Sequence of chain 1.A:
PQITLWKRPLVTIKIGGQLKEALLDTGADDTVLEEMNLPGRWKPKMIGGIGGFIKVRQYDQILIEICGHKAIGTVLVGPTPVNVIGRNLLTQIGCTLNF

Sequence of chain 1.B:
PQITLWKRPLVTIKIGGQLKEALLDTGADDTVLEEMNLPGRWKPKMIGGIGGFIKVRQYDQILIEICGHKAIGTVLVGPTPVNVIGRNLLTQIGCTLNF

Binding-site contacts:
Ligand atom C47 contacts residue GLY49 of chain 1.B at 3.3 Å.
Ligand atom C02 contacts residue VAL32 of chain 1.A at 3.6 Å (hydrophobic).
Ligand atom C03 contacts residue ALA28 of chain 1.A at 3.4 Å (hydrophobic).
Ligand atom C02 contacts residue ASP30 of chain 1.A at 3.3 Å.
Ligand atom O22 contacts residue ASP29 of chain 1.B at 3.5 Å (salt-bridge).
Ligand atom C49 contacts residue PHE53 of chain 1.B at 3.3 Å (hydrophobic).
Ligand atom C31 contacts residue GLY49 of chain 1.B at 3.6 Å.
Ligand atom C51 contacts residue ILE47 of chain 1.A at 3.7 Å (hydrophobic).
Ligand atom C51 contacts residue ASP30 of chain 1.A at 3.3 Å.
Ligand atom O35 contacts residue PRO81 of chain 1.A at 3.5 Å.
Ligand atom O08 contacts residue GLY49 of chain 1.A at 3.4 Å.
Ligand atom O08 contacts residue ILE50 of chain 1.B at 3.4 Å.
Ligand atom C34 contacts residue GLY27 of chain 1.B at 3.2 Å.
Ligand atom C28 contacts residue ASP25 of chain 1.A at 3.1 Å.
Ligand atom C39 contacts residue VAL82 of chain 1.B at 3.7 Å (hydrophobic).
Ligand atom C13 contacts residue ASP25 of chain 1.A at 3.2 Å.
Ligand atom C31 contacts residue PRO81 of chain 1.A at 3.7 Å (hydrophobic).
Ligand atom C13 contacts residue ASP25 of chain 1.B at 3.3 Å.
Ligand atom C05 contacts residue GLY48 of chain 1.A at 3.1 Å.
Ligand atom C02 contacts residue ALA28 of chain 1.A at 3.5 Å (hydrophobic).
Ligand atom N16 contacts residue GLY27 of chain 1.B at 3.0 Å (h-bond).
Ligand atom O22 contacts residue ASP30 of chain 1.B at 3.3 Å (salt-bridge).
Ligand atom O14 contacts residue ASP25 of chain 1.A at 2.4 Å (salt-bridge).
Ligand atom C12 contacts residue ASP25 of chain 1.A at 3.1 Å.
Ligand atom C42 contacts residue GLY48 of chain 1.B at 3.3 Å.
Ligand atom O14 contacts residue ASP25 of chain 1.B at 2.6 Å (salt-bridge).
Ligand atom C28 contacts residue GLY27 of chain 1.B at 3.7 Å.
Ligand atom C25 contacts residue GLY48 of chain 1.B at 3.1 Å.
Ligand atom O27 contacts residue ASP29 of chain 1.B at 2.9 Å (salt-bridge).
Ligand atom C11 contacts residue GLY27 of chain 1.A at 3.5 Å.
Ligand atom O19 contacts residue ALA28 of chain 1.B at 3.4 Å.
Ligand atom O44 contacts residue PRO81 of chain 1.A at 3.6 Å.
Ligand atom C40 contacts residue VAL82 of chain 1.B at 3.7 Å (hydrophobic).
Ligand atom C26 contacts residue GLY27 of chain 1.B at 3.7 Å.
Ligand atom C36 contacts residue VAL84 of chain 1.B at 3.7 Å (hydrophobic).
Ligand atom O09 contacts residue ILE50 of chain 1.B at 3.5 Å.
Ligand atom O14 contacts residue GLY27 of chain 1.B at 3.5 Å.
Ligand atom O41 contacts residue ASP30 of chain 1.A at 3.2 Å (salt-bridge).
Ligand atom C42 contacts residue GLY49 of chain 1.B at 3.6 Å.
Ligand atom C23 contacts residue GLY48 of chain 1.B at 3.4 Å.

A small-molecule ligand and the protein it binds are described below.
Small molecule (SMILES): CCOP(=O)(COc1ccc(C[C@H](NC(=O)O[C@H]2CO[C@H]3OCC[C@H]32)[C@H](O)CN(CC(CC)CC)S(=O)(=O)c2ccc(OC)cc2)cc1)OCC